This protein binds this small molecule.
Small molecule (SMILES): N[P]1(=O)C=CNC(=O)N1

Sequence of chain 1.A:
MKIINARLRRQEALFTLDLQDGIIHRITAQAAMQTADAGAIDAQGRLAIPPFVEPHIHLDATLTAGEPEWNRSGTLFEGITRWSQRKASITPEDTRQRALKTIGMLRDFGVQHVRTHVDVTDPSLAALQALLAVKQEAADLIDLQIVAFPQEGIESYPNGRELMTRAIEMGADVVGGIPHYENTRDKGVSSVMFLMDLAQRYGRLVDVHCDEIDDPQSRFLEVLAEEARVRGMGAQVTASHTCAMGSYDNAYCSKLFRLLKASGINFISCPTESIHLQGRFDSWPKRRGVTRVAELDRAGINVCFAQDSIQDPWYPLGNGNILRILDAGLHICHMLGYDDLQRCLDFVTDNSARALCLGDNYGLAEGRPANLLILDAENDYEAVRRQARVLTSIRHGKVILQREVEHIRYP

Binding-site contacts:
Ligand atom N4 contacts residue LEU76 of chain 1.A at 4.0 Å.
Ligand atom C2 contacts residue GLN151 of chain 1.A at 3.5 Å.
Ligand atom C2 contacts residue HIS209 of chain 1.A at 4.0 Å.
Ligand atom C5 contacts residue FE21 of chain 1.G at 3.8 Å.
Ligand atom C2 contacts residue GLU212 of chain 1.A at 3.9 Å.
Ligand atom N4 contacts residue GLU212 of chain 1.A at 2.8 Å (salt-bridge).
Ligand atom N3 contacts residue LEU76 of chain 1.A at 3.4 Å.
Ligand atom P4 contacts residue FE21 of chain 1.G at 3.4 Å.
Ligand atom C2 contacts residue PHE149 of chain 1.A at 3.9 Å (hydrophobic).
Ligand atom C5 contacts residue TRP314 of chain 1.A at 3.5 Å (hydrophobic).
Ligand atom O2 contacts residue PHE149 of chain 1.A at 3.6 Å.
Ligand atom N4 contacts residue ASP308 of chain 1.A at 3.5 Å (salt-bridge).
Ligand atom O4 contacts residue ASP308 of chain 1.A at 2.9 Å (salt-bridge).
Ligand atom C6 contacts residue TRP314 of chain 1.A at 3.2 Å (hydrophobic).
Ligand atom N4 contacts residue GLU273 of chain 1.A at 3.2 Å (salt-bridge).
Ligand atom C5 contacts residue HIS58 of chain 1.A at 3.6 Å.
Ligand atom P4 contacts residue GLU212 of chain 1.A at 3.6 Å.
Ligand atom C2 contacts residue LEU76 of chain 1.A at 3.6 Å (hydrophobic).
Ligand atom O2 contacts residue GLN151 of chain 1.A at 3.2 Å (h-bond).
Ligand atom O2 contacts residue GLU212 of chain 1.A at 3.9 Å.
Ligand atom O4 contacts residue HIS209 of chain 1.A at 3.4 Å (h-bond).
Ligand atom N1 contacts residue TRP314 of chain 1.A at 3.4 Å.
Ligand atom P4 contacts residue GLU273 of chain 1.A at 4.1 Å.
Ligand atom O4 contacts residue GLU212 of chain 1.A at 3.6 Å (salt-bridge).
Ligand atom O2 contacts residue ILE178 of chain 1.A at 3.7 Å.
Ligand atom C6 contacts residue HIS58 of chain 1.A at 3.7 Å.
Ligand atom O2 contacts residue HIS209 of chain 1.A at 4.0 Å.
Ligand atom N3 contacts residue HIS209 of chain 1.A at 3.6 Å.
Ligand atom O4 contacts residue HIS58 of chain 1.A at 3.7 Å.
Ligand atom O4 contacts residue FE21 of chain 1.G at 2.1 Å.
Ligand atom N4 contacts residue LEU277 of chain 1.A at 3.3 Å.
Ligand atom C6 contacts residue GLN151 of chain 1.A at 3.7 Å.
Ligand atom C5 contacts residue GLU273 of chain 1.A at 4.0 Å.
Ligand atom N3 contacts residue FE21 of chain 1.G at 4.0 Å.
Ligand atom N1 contacts residue PHE149 of chain 1.A at 3.9 Å.
Ligand atom O4 contacts residue HIS241 of chain 1.A at 3.0 Å (h-bond).
Ligand atom N1 contacts residue GLN151 of chain 1.A at 2.7 Å (h-bond).
Ligand atom P4 contacts residue ASP308 of chain 1.A at 3.7 Å.
Ligand atom O2 contacts residue LEU76 of chain 1.A at 3.5 Å.
Ligand atom N3 contacts residue GLU212 of chain 1.A at 2.9 Å (salt-bridge).